Binding-site contacts:
Ligand atom C1 contacts residue THR1100 of chain 1.B at 4.3 Å.
Ligand atom C5 contacts residue HIS1101 of chain 1.B at 4.3 Å.
Ligand atom O7 contacts residue ASN1098 of chain 1.B at 3.5 Å (h-bond).
Ligand atom C2 contacts residue HIS1101 of chain 1.B at 4.1 Å.
Ligand atom C8 contacts residue ASN1098 of chain 1.B at 3.2 Å.
Ligand atom C8 contacts residue THR1100 of chain 1.B at 3.7 Å.
Ligand atom C7 contacts residue ASN1098 of chain 1.B at 2.9 Å.
Ligand atom N2 contacts residue HIS1101 of chain 1.B at 3.9 Å.
Ligand atom C1 contacts residue HIS1101 of chain 1.B at 3.1 Å.
Ligand atom C7 contacts residue THR1100 of chain 1.B at 4.1 Å.
Ligand atom O5 contacts residue HIS1101 of chain 1.B at 4.1 Å.
Ligand atom C2 contacts residue ASN1098 of chain 1.B at 3.6 Å.
Ligand atom C1 contacts residue ASN1098 of chain 1.B at 4.1 Å.
Ligand atom N2 contacts residue ASN1098 of chain 1.B at 2.8 Å (h-bond).
Ligand atom N2 contacts residue THR1100 of chain 1.B at 3.4 Å (h-bond).
Ligand atom C2 contacts residue THR1100 of chain 1.B at 4.4 Å.

This small molecule binds to this protein.
Small molecule (SMILES): CC(=O)N[C@@H]1[C@@H](O)[C@H](O)[C@@H](CO)O[C@H]1O

Sequence of chain 1.B:
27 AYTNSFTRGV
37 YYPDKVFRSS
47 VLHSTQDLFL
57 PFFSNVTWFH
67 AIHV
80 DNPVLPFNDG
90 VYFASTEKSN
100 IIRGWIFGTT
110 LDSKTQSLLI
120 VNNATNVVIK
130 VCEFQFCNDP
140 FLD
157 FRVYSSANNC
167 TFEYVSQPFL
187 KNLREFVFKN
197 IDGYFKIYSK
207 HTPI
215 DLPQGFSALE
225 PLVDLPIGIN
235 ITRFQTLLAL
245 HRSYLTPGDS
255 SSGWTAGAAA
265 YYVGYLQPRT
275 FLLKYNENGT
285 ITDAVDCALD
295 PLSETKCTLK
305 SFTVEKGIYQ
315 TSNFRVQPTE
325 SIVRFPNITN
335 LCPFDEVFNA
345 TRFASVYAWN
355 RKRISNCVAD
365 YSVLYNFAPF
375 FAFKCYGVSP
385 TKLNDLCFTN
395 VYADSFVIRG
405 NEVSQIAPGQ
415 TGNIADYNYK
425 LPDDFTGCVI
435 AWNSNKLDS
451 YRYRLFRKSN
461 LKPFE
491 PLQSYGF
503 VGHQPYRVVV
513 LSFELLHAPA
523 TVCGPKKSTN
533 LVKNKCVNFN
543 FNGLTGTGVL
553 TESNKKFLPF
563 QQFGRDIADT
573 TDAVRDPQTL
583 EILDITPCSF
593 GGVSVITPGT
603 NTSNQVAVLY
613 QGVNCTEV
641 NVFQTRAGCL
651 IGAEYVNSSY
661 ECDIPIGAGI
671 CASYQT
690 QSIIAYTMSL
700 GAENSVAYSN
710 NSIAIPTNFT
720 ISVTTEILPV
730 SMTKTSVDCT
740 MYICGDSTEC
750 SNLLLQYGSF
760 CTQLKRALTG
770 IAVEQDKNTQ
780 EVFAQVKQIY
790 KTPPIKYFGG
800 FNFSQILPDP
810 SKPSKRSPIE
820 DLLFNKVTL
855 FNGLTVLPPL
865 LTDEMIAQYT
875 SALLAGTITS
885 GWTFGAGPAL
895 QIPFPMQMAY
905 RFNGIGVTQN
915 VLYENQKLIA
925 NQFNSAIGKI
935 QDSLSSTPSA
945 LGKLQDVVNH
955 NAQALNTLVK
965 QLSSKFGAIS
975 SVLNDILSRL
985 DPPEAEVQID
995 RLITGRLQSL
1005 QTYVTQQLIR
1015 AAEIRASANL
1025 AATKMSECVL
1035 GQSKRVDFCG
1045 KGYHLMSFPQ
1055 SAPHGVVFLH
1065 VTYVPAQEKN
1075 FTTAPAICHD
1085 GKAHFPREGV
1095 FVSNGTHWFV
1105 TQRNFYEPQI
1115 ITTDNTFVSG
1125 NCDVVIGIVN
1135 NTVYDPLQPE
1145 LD